Binding-site contacts:
Ligand atom C2 contacts residue ASN159 of chain 1.M at 2.2 Å.
Ligand atom O6 contacts residue TRP216 of chain 1.O at 4.4 Å.
Ligand atom O5 contacts residue ASN159 of chain 1.M at 2.4 Å (h-bond).
Ligand atom C4 contacts residue ASN159 of chain 1.M at 4.1 Å.
Ligand atom C8 contacts residue VAL236 of chain 1.M at 4.0 Å (hydrophobic).
Ligand atom C1 contacts residue ASN159 of chain 1.M at 1.4 Å.
Ligand atom C5 contacts residue ASN159 of chain 1.M at 3.6 Å.
Ligand atom O7 contacts residue ASN159 of chain 1.M at 3.4 Å (h-bond).
Ligand atom N2 contacts residue ASN159 of chain 1.M at 2.7 Å (h-bond).
Ligand atom N2 contacts residue SER213 of chain 1.O at 4.0 Å.
Ligand atom O6 contacts residue THR161 of chain 1.M at 3.4 Å.
Ligand atom O7 contacts residue PRO215 of chain 1.O at 4.0 Å.
Ligand atom C8 contacts residue ASN159 of chain 1.M at 4.2 Å.
Ligand atom O7 contacts residue TRP216 of chain 1.O at 3.5 Å (h-bond).
Ligand atom C3 contacts residue ASN159 of chain 1.M at 3.6 Å.
Ligand atom C6 contacts residue THR161 of chain 1.M at 3.7 Å.
Ligand atom C8 contacts residue SER213 of chain 1.O at 4.5 Å.
Ligand atom C7 contacts residue ASN159 of chain 1.M at 3.2 Å.
Ligand atom C8 contacts residue THR161 of chain 1.M at 3.8 Å.
Ligand atom C2 contacts residue TRP216 of chain 1.O at 4.4 Å (hydrophobic).

Sequence of chain 1.M:
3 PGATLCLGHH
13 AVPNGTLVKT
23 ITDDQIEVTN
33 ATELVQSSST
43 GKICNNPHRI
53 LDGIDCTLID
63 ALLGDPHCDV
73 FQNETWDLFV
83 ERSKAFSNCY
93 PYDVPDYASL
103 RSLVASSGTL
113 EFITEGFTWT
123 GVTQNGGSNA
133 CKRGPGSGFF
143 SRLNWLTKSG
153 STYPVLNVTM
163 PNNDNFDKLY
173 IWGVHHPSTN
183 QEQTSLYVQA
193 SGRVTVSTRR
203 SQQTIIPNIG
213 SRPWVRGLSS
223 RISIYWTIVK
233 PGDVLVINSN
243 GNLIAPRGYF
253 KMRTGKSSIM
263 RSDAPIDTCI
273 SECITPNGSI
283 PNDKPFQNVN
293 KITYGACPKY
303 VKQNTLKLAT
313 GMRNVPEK

This protein binds this small molecule.
Small molecule (SMILES): CC(=O)N[C@H]1[C@H](O[C@H]2[C@H](O)[C@@H](NC(C)=O)CO[C@@H]2CO)O[C@H](CO)[C@@H](O[C@@H]2O[C@H](CO[C@H]3O[C@H](CO)[C@@H](O)[C@H](O)[C@@H]3O)[C@@H](O)[C@H](O)[C@@H]2O)[C@@H]1O

Sequence of chain 1.O:
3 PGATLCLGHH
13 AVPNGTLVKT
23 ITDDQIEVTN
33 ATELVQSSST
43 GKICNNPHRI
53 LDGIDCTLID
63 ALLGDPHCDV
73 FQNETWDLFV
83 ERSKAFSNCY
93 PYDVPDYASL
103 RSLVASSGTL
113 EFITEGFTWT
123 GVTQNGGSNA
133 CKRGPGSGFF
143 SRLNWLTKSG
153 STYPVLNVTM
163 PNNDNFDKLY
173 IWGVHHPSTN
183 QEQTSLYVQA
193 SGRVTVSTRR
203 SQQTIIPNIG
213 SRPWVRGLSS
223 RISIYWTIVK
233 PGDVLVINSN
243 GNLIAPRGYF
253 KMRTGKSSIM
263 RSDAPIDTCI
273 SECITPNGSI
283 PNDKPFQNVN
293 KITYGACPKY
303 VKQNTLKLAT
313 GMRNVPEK